Binding-site contacts:
Ligand atom C contacts residue GLN316 of chain 1.B at 3.6 Å.
Ligand atom C5 contacts residue GLY315 of chain 1.B at 3.3 Å.
Ligand atom C8 contacts residue PHE286 of chain 1.B at 4.0 Å (hydrophobic).
Ligand atom C8 contacts residue MET303 of chain 1.B at 3.4 Å (hydrophobic).
Ligand atom C28 contacts residue HIS111 of chain 1.B at 4.0 Å.
Ligand atom C30 contacts residue MET227 of chain 1.B at 3.7 Å (hydrophobic).
Ligand atom C12 contacts residue MET303 of chain 1.B at 3.8 Å (hydrophobic).
Ligand atom O3 contacts residue MET227 of chain 1.B at 3.2 Å.
Ligand atom C2 contacts residue VAL282 of chain 1.B at 3.9 Å (hydrophobic).
Ligand atom C contacts residue ASN267 of chain 1.B at 3.6 Å.
Ligand atom O1 contacts residue PHE319 of chain 1.B at 3.9 Å.
Ligand atom N3 contacts residue LEU301 of chain 1.B at 3.8 Å.
Ligand atom C30 contacts residue ILE265 of chain 1.B at 4.0 Å (hydrophobic).
Ligand atom C31 contacts residue ILE265 of chain 1.B at 3.7 Å (hydrophobic).
Ligand atom O contacts residue VAL282 of chain 1.B at 3.6 Å.
Ligand atom C17 contacts residue ASN267 of chain 1.B at 3.7 Å.
Ligand atom C29 contacts residue MET227 of chain 1.B at 3.8 Å (hydrophobic).
Ligand atom C contacts residue VAL282 of chain 1.B at 3.9 Å (hydrophobic).
Ligand atom C14 contacts residue PHE319 of chain 1.B at 3.9 Å (hydrophobic).
Ligand atom C11 contacts residue MET303 of chain 1.B at 3.9 Å (hydrophobic).
Ligand atom O contacts residue GLN316 of chain 1.B at 3.1 Å (h-bond).
Ligand atom C20 contacts residue MET227 of chain 1.B at 3.9 Å (hydrophobic).
Ligand atom C7 contacts residue MET303 of chain 1.B at 3.6 Å (hydrophobic).
Ligand atom C10 contacts residue MET303 of chain 1.B at 3.8 Å (hydrophobic).
Ligand atom C4 contacts residue GLN316 of chain 1.B at 3.6 Å.
Ligand atom C29 contacts residue ASP264 of chain 1.B at 3.6 Å.
Ligand atom C contacts residue TRP278 of chain 1.B at 4.0 Å (hydrophobic).
Ligand atom N1 contacts residue LEU301 of chain 1.B at 3.5 Å.
Ligand atom C9 contacts residue MET303 of chain 1.B at 3.5 Å (hydrophobic).
Ligand atom C26 contacts residue MET227 of chain 1.B at 3.8 Å (hydrophobic).
Ligand atom N contacts residue PHE304 of chain 1.B at 3.6 Å.
Ligand atom C30 contacts residue ASP264 of chain 1.B at 3.7 Å.
Ligand atom C9 contacts residue PHE304 of chain 1.B at 3.7 Å (hydrophobic).
Ligand atom N2 contacts residue LEU301 of chain 1.B at 3.3 Å.
Ligand atom O1 contacts residue GLN316 of chain 1.B at 3.3 Å (h-bond).
Ligand atom C4 contacts residue GLY315 of chain 1.B at 3.6 Å.
Ligand atom C contacts residue ALA279 of chain 1.B at 3.7 Å (hydrophobic).
Ligand atom C22 contacts residue VAL323 of chain 1.B at 3.8 Å (hydrophobic).
Ligand atom C17 contacts residue TYR110 of chain 1.B at 4.0 Å (hydrophobic).
Ligand atom C1 contacts residue VAL282 of chain 1.B at 3.7 Å (hydrophobic).

Sequence of chain 1.B:
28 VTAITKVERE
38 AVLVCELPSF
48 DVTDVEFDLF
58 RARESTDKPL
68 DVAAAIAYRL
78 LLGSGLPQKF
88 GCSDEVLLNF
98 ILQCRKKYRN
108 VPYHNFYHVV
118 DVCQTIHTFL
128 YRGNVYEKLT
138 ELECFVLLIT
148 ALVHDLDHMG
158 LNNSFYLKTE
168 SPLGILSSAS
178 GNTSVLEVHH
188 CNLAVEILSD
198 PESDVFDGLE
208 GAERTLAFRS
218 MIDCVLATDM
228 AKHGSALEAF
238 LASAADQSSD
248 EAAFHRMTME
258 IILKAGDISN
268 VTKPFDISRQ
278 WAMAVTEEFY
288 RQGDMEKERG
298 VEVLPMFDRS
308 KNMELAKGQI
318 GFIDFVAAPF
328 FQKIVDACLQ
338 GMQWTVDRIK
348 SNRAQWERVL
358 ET

The protein below binds the small molecule below.
Small molecule (SMILES): COc1ccc(C2=NN(C3CCCCCC3)C(=O)[C@@H]3CC=CC[C@H]23)cc1OCCCCOc1ccc(-c2nnn[nH]2)cc1